The protein below binds the small molecule below.
Small molecule (SMILES): CC(=O)N[C@@H]1[C@@H](O)[C@H](O)[C@@H](CO)O[C@H]1O

Binding-site contacts:
Ligand atom N2 contacts residue ASN988 of chain 1.C at 2.9 Å (h-bond).
Ligand atom C1 contacts residue ASN988 of chain 1.C at 1.4 Å.
Ligand atom C3 contacts residue ASN988 of chain 1.C at 3.8 Å.
Ligand atom C7 contacts residue ASN988 of chain 1.C at 3.5 Å.
Ligand atom C8 contacts residue ASN988 of chain 1.C at 3.7 Å.
Ligand atom O7 contacts residue ASN988 of chain 1.C at 4.4 Å.
Ligand atom C4 contacts residue ASN988 of chain 1.C at 4.2 Å.
Ligand atom C2 contacts residue ASN988 of chain 1.C at 2.4 Å.
Ligand atom O7 contacts residue ASP989 of chain 1.C at 4.3 Å.
Ligand atom N2 contacts residue ASP989 of chain 1.C at 4.2 Å.
Ligand atom O5 contacts residue PHE993 of chain 1.C at 4.4 Å.
Ligand atom C5 contacts residue ASN988 of chain 1.C at 3.7 Å.
Ligand atom O5 contacts residue ASN988 of chain 1.C at 2.4 Å (h-bond).

Sequence of chain 1.C:
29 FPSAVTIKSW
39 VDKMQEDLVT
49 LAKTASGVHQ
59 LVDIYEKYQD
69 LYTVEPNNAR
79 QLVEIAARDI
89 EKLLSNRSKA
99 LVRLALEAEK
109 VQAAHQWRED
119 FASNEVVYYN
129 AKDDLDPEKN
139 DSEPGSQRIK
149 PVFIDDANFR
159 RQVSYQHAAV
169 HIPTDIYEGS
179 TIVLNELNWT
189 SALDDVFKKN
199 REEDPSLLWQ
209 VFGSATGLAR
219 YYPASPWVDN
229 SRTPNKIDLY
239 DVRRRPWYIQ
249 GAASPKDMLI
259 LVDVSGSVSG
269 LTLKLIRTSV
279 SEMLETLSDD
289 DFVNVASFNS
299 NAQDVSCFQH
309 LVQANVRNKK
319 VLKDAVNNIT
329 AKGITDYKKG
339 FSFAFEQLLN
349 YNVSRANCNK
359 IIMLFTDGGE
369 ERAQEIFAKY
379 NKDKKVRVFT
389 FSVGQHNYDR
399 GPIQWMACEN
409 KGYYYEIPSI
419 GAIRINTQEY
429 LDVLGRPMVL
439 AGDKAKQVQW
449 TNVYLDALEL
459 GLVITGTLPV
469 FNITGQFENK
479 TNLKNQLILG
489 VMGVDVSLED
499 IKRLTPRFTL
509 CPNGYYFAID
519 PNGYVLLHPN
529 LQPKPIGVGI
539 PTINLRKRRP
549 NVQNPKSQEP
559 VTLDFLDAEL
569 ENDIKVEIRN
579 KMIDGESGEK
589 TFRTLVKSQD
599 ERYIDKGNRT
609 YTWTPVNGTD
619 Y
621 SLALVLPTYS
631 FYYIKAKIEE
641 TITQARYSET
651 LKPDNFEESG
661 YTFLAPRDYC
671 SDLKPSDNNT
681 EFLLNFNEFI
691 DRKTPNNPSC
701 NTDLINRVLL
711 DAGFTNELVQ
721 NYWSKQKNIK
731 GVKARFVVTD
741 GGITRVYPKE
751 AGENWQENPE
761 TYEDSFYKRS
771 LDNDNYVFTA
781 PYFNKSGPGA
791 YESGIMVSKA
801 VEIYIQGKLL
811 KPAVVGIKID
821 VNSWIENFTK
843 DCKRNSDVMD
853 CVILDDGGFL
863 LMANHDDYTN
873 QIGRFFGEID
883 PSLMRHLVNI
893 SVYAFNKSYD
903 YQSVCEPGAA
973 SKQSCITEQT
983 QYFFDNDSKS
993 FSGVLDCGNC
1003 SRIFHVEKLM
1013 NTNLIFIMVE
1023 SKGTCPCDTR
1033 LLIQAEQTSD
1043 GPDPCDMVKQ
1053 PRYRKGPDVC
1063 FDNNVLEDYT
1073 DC